The small molecule below binds the protein below.
Small molecule (SMILES): Cc1cc(N)nc(CCc2cc(C#N)cc(CCc3cc(C)cc(N)n3)c2)c1

Sequence of chain 1.A:
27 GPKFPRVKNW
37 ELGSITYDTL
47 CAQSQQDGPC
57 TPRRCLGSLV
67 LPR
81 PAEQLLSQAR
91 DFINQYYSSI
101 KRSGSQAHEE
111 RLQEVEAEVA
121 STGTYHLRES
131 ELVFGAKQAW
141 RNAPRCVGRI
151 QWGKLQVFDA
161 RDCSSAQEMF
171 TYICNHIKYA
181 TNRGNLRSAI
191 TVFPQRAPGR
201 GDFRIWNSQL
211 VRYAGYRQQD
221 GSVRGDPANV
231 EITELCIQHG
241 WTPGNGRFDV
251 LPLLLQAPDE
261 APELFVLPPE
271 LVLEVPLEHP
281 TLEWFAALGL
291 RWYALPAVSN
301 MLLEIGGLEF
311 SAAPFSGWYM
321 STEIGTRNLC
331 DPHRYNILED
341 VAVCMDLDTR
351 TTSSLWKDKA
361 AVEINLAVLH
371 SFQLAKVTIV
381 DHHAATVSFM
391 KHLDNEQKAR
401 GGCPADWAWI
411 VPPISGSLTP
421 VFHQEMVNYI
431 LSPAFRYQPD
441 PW

Binding-site contacts:
Ligand atom C12 contacts residue GLN209 of chain 1.A at 3.0 Å.
Ligand atom C07 contacts residue HEM1 of chain 1.C at 3.5 Å.
Ligand atom C02 contacts residue GLU323 of chain 1.A at 3.5 Å.
Ligand atom C29 contacts residue HEM1 of chain 1.C at 2.8 Å.
Ligand atom C08 contacts residue VAL298 of chain 1.A at 3.7 Å (hydrophobic).
Ligand atom N02 contacts residue TYR319 of chain 1.A at 3.7 Å.
Ligand atom C08 contacts residue HEM1 of chain 1.C at 3.7 Å.
Ligand atom N10 contacts residue SER208 of chain 1.A at 2.6 Å (h-bond).
Ligand atom N02 contacts residue PRO296 of chain 1.A at 3.9 Å.
Ligand atom C06 contacts residue GLU323 of chain 1.A at 3.8 Å.
Ligand atom C07 contacts residue PHE315 of chain 1.A at 3.4 Å (hydrophobic).
Ligand atom C11 contacts residue ACT1 of chain 1.G at 3.6 Å.
Ligand atom C29 contacts residue TRP409 of chain 1.A at 3.8 Å (hydrophobic).
Ligand atom N01 contacts residue GLU323 of chain 1.A at 2.8 Å (salt-bridge).
Ligand atom N22 contacts residue LEU67 of chain 1.A at 3.3 Å.
Ligand atom C09 contacts residue HEM1 of chain 1.C at 3.4 Å.
Ligand atom C02 contacts residue PRO296 of chain 1.A at 3.9 Å (hydrophobic).
Ligand atom C07 contacts residue SER316 of chain 1.A at 3.8 Å.
Ligand atom N02 contacts residue HEM1 of chain 1.C at 3.5 Å.
Ligand atom C10 contacts residue ACT1 of chain 1.G at 3.6 Å.
Ligand atom C13 contacts residue HEM1 of chain 1.C at 3.2 Å.
Ligand atom N02 contacts residue GLU323 of chain 1.A at 2.8 Å (salt-bridge).
Ligand atom N10 contacts residue ACT1 of chain 1.G at 3.6 Å (h-bond).
Ligand atom C02 contacts residue HEM1 of chain 1.C at 3.8 Å.
Ligand atom C15 contacts residue HEM1 of chain 1.C at 3.1 Å.
Ligand atom N22 contacts residue TYR437 of chain 1.A at 3.9 Å.
Ligand atom C14 contacts residue HEM1 of chain 1.C at 2.8 Å.
Ligand atom C10 contacts residue SER208 of chain 1.A at 3.6 Å.
Ligand atom C07 contacts residue PRO296 of chain 1.A at 3.7 Å (hydrophobic).
Ligand atom C03 contacts residue PRO296 of chain 1.A at 3.8 Å (hydrophobic).
Ligand atom C09 contacts residue GLU323 of chain 1.A at 3.9 Å.
Ligand atom C10 contacts residue GLN209 of chain 1.A at 3.5 Å.
Ligand atom N02 contacts residue TRP318 of chain 1.A at 3.0 Å (h-bond).
Ligand atom C03 contacts residue HEM1 of chain 1.C at 3.5 Å.
Ligand atom N10 contacts residue GLN209 of chain 1.A at 3.5 Å.
Ligand atom N10 contacts residue ARG212 of chain 1.A at 3.4 Å (salt-bridge).
Ligand atom C05 contacts residue VAL298 of chain 1.A at 3.8 Å (hydrophobic).
Ligand atom C12 contacts residue ACT1 of chain 1.G at 3.6 Å.
Ligand atom C07 contacts residue GLY317 of chain 1.A at 3.5 Å.
Ligand atom C11 contacts residue GLN209 of chain 1.A at 3.7 Å.

Sequence of chain 1.B:
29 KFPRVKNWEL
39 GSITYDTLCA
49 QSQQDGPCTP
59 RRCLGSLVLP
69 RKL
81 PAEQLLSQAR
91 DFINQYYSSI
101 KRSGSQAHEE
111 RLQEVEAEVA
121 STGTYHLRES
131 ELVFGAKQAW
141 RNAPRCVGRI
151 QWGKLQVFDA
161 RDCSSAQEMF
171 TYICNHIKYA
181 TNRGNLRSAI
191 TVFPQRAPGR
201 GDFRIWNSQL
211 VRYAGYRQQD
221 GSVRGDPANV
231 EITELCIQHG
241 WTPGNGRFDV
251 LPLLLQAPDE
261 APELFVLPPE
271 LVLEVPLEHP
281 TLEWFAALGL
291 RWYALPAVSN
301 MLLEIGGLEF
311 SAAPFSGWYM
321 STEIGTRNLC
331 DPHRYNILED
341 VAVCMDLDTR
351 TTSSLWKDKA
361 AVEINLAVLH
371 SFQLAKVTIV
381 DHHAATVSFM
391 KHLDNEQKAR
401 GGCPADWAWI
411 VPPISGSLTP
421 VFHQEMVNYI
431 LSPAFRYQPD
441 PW